The protein below binds the small molecule below.
Small molecule (SMILES): C[N+](C)(C)[C@@H](Cc1c[nH]c(S(=O)C[C@H](NC(=O)CC[C@H]([NH3+])C(=O)O)C(=O)O)n1)C(=O)O

Sequence of chain 1.L:
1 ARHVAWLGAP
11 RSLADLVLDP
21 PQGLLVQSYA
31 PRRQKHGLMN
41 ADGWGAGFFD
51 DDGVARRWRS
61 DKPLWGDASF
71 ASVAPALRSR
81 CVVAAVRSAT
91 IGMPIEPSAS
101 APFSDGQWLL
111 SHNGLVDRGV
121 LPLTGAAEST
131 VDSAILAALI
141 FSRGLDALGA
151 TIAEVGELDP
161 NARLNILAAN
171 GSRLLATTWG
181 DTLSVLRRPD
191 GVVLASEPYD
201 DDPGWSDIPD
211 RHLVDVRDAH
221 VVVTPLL

Binding-site contacts:
Ligand atom OAK contacts residue GLY114 of chain 1.F at 3.5 Å (h-bond).
Ligand atom C contacts residue ARG87 of chain 1.F at 3.5 Å.
Ligand atom OXT contacts residue SER88 of chain 1.F at 3.5 Å (h-bond).
Ligand atom CB contacts residue MET93 of chain 1.F at 3.3 Å (hydrophobic).
Ligand atom OAH contacts residue MET39 of chain 1.F at 3.0 Å (h-bond).
Ligand atom CAP contacts residue ALA89 of chain 1.F at 3.6 Å (hydrophobic).
Ligand atom N contacts residue ASP132 of chain 1.F at 3.0 Å (salt-bridge).
Ligand atom OAE contacts residue THR90 of chain 1.F at 3.5 Å.
Ligand atom OAI contacts residue GLN34 of chain 1.F at 3.4 Å (h-bond).
Ligand atom CAX contacts residue LEU38 of chain 1.F at 3.4 Å (hydrophobic).
Ligand atom NAR contacts residue GLY37 of chain 1.F at 3.5 Å.
Ligand atom NAS contacts residue GLY114 of chain 1.F at 3.1 Å (h-bond).
Ligand atom OXT contacts residue ARG87 of chain 1.F at 2.8 Å (salt-bridge).
Ligand atom CAW contacts residue ARG163 of chain 1.F at 3.6 Å.
Ligand atom CAB contacts residue TRP65 of chain 1.L at 3.4 Å (hydrophobic).
Ligand atom CAB contacts residue ALA89 of chain 1.F at 3.3 Å (hydrophobic).
Ligand atom CAZ contacts residue GLY37 of chain 1.F at 3.3 Å.
Ligand atom OAI contacts residue SER88 of chain 1.F at 3.0 Å.
Ligand atom OXT contacts residue ALA89 of chain 1.F at 3.6 Å.
Ligand atom OAH contacts residue SER88 of chain 1.F at 2.8 Å (h-bond).
Ligand atom OAL contacts residue LEU38 of chain 1.F at 2.9 Å (h-bond).
Ligand atom CAQ contacts residue SER88 of chain 1.F at 3.5 Å.
Ligand atom OAG contacts residue ARG163 of chain 1.F at 2.4 Å (salt-bridge).
Ligand atom NAR contacts residue SER88 of chain 1.F at 2.8 Å (h-bond).
Ligand atom N contacts residue SER133 of chain 1.F at 3.0 Å (h-bond).
Ligand atom OAI contacts residue HIS36 of chain 1.F at 2.6 Å (h-bond).
Ligand atom OAI contacts residue ALA1 of chain 1.F at 3.3 Å (h-bond).
Ligand atom O contacts residue ARG87 of chain 1.F at 3.5 Å (salt-bridge).
Ligand atom SBD contacts residue HIS36 of chain 1.F at 3.1 Å (h-bond).
Ligand atom CAZ contacts residue SER88 of chain 1.F at 3.5 Å.
Ligand atom OAH contacts residue LEU38 of chain 1.F at 3.2 Å (h-bond).
Ligand atom CAX contacts residue SER88 of chain 1.F at 3.6 Å.
Ligand atom CAW contacts residue GLY114 of chain 1.F at 3.6 Å.
Ligand atom NAT contacts residue GLY37 of chain 1.F at 3.6 Å.
Ligand atom C contacts residue SER88 of chain 1.F at 3.6 Å.
Ligand atom N contacts residue GLY114 of chain 1.F at 3.2 Å (h-bond).
Ligand atom CB contacts residue ASP132 of chain 1.F at 3.5 Å.
Ligand atom OAG contacts residue HIS36 of chain 1.F at 3.4 Å.
Ligand atom OAL contacts residue GLY37 of chain 1.F at 3.6 Å.
Ligand atom O contacts residue SER133 of chain 1.F at 3.6 Å (h-bond).

Sequence of chain 1.F:
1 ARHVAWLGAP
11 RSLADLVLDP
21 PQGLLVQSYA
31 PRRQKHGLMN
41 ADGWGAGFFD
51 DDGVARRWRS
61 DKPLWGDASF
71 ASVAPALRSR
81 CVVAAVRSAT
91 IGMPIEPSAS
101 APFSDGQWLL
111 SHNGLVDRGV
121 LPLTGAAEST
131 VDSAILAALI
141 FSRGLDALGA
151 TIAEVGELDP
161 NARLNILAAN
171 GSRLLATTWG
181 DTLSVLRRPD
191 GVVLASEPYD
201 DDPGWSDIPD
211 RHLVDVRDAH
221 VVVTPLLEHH